Sequence of chain 1.B:
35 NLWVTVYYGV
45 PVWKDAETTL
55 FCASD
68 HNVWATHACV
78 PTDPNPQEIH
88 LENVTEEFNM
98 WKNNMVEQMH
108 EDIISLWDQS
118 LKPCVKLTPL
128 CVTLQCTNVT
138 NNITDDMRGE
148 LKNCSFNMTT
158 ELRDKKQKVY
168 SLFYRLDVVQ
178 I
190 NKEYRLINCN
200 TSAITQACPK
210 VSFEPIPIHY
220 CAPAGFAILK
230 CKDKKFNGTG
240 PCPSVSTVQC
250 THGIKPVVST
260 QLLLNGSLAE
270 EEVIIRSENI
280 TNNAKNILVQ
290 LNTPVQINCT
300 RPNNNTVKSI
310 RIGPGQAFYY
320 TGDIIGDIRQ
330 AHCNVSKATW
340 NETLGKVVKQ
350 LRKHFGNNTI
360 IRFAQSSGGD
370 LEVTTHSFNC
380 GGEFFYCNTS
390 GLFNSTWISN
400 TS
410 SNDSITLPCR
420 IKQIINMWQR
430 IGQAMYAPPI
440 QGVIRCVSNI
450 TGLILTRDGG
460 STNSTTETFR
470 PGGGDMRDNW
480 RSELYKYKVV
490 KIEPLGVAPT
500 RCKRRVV

A small-molecule ligand and the protein it binds are described below.
Small molecule (SMILES): CC(=O)N[C@@H]1[C@@H](O)[C@H](O)[C@@H](CO)O[C@H]1O

Binding-site contacts:
Ligand atom C3 contacts residue ASN139 of chain 1.B at 3.9 Å.
Ligand atom C8 contacts residue GLY325 of chain 1.B at 3.5 Å.
Ligand atom O7 contacts residue ASN139 of chain 1.B at 3.7 Å.
Ligand atom N2 contacts residue ASN139 of chain 1.B at 3.0 Å (h-bond).
Ligand atom C8 contacts residue ASP326 of chain 1.B at 4.4 Å.
Ligand atom O7 contacts residue ASP326 of chain 1.B at 4.4 Å.
Ligand atom C8 contacts residue ASN139 of chain 1.B at 3.9 Å.
Ligand atom C5 contacts residue ASN139 of chain 1.B at 3.8 Å.
Ligand atom O5 contacts residue ASN139 of chain 1.B at 2.5 Å (h-bond).
Ligand atom C8 contacts residue ILE324 of chain 1.B at 3.3 Å (hydrophobic).
Ligand atom C1 contacts residue ASN139 of chain 1.B at 1.5 Å.
Ligand atom C7 contacts residue GLY325 of chain 1.B at 4.5 Å.
Ligand atom C7 contacts residue ASN139 of chain 1.B at 3.5 Å.
Ligand atom C4 contacts residue ASN139 of chain 1.B at 4.4 Å.
Ligand atom C2 contacts residue ASN139 of chain 1.B at 2.5 Å.
Ligand atom O7 contacts residue GLY325 of chain 1.B at 4.4 Å.